The protein below binds the small molecule below.
Small molecule (SMILES): C[Si](C)(O[Si](C)(C)c1coc2ccc(C(=O)N3CCC(c4cccc(CN)c4)CC3)cc12)c1coc2ccc(C(=O)N3CCC(c4cccc(CN)c4)CC3)cc12

Sequence of chain 1.A:
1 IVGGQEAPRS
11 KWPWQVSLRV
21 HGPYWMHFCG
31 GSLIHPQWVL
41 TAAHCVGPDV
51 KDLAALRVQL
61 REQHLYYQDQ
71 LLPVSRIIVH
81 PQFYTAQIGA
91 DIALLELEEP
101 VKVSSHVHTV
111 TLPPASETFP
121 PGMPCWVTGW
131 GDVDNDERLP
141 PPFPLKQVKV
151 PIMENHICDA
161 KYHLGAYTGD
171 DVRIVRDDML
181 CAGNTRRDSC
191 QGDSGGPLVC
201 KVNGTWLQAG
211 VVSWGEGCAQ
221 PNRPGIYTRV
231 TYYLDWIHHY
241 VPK

Binding-site contacts:
Ligand atom C46 contacts residue SER189 of chain 1.A at 3.5 Å.
Ligand atom C32 contacts residue GLY215 of chain 1.A at 3.5 Å.
Ligand atom C26 contacts residue GLY215 of chain 1.B at 3.5 Å.
Ligand atom O1 contacts residue THR85 of chain 1.A at 3.4 Å.
Ligand atom O2 contacts residue GLY215 of chain 1.B at 3.2 Å (h-bond).
Ligand atom C29 contacts residue GLN87 of chain 1.A at 3.4 Å.
Ligand atom O3 contacts residue GLN87 of chain 1.A at 3.3 Å.
Ligand atom C47 contacts residue GLY215 of chain 1.A at 3.5 Å.
Ligand atom C43 contacts residue SER194 of chain 1.A at 3.5 Å.
Ligand atom N3 contacts residue SER189 of chain 1.A at 2.8 Å (h-bond).
Ligand atom O2 contacts residue GLY217 of chain 1.B at 3.1 Å (h-bond).
Ligand atom C35 contacts residue GLY215 of chain 1.A at 3.2 Å.
Ligand atom N3 contacts residue ASP188 of chain 1.A at 2.9 Å (salt-bridge).
Ligand atom C14 contacts residue GLY215 of chain 1.B at 3.2 Å.
Ligand atom O1 contacts residue GLN87 of chain 1.B at 3.2 Å.
Ligand atom N1 contacts residue SER189 of chain 1.B at 2.9 Å (h-bond).
Ligand atom C31 contacts residue GLY215 of chain 1.A at 3.0 Å.
Ligand atom O4 contacts residue GLU216 of chain 1.A at 3.5 Å.
Ligand atom N2 contacts residue GLY215 of chain 1.A at 3.5 Å (h-bond).
Ligand atom O3 contacts residue THR85 of chain 1.B at 3.5 Å.
Ligand atom C26 contacts residue GLY217 of chain 1.B at 3.5 Å.
Ligand atom O4 contacts residue GLY215 of chain 1.A at 3.3 Å (h-bond).
Ligand atom C39 contacts residue GLY215 of chain 1.A at 3.5 Å.
Ligand atom C25 contacts residue TRP214 of chain 1.B at 3.4 Å (hydrophobic).
Ligand atom C44 contacts residue SER189 of chain 1.A at 3.5 Å.
Ligand atom N1 contacts residue GLY217 of chain 1.B at 3.0 Å (h-bond).
Ligand atom N3 contacts residue GLY217 of chain 1.A at 3.0 Å (h-bond).
Ligand atom C22 contacts residue SER194 of chain 1.B at 3.5 Å.
Ligand atom N1 contacts residue ASP188 of chain 1.B at 3.0 Å (salt-bridge).
Ligand atom O2 contacts residue GLU216 of chain 1.B at 3.5 Å.
Ligand atom O4 contacts residue GLY217 of chain 1.A at 3.0 Å (h-bond).
Ligand atom C30 contacts residue GLN87 of chain 1.A at 3.5 Å.
Ligand atom C10 contacts residue GLY215 of chain 1.B at 3.3 Å.
Ligand atom C8 contacts residue GLN87 of chain 1.B at 3.4 Å.
Ligand atom C46 contacts residue TRP214 of chain 1.A at 3.3 Å (hydrophobic).
Ligand atom C16 contacts residue GLY215 of chain 1.B at 3.4 Å.
Ligand atom C25 contacts residue SER189 of chain 1.B at 3.5 Å.
Ligand atom C9 contacts residue GLN87 of chain 1.B at 3.5 Å.
Ligand atom N contacts residue GLY215 of chain 1.B at 3.4 Å (h-bond).
Ligand atom C7 contacts residue GLN87 of chain 1.B at 3.5 Å.

Sequence of chain 1.B:
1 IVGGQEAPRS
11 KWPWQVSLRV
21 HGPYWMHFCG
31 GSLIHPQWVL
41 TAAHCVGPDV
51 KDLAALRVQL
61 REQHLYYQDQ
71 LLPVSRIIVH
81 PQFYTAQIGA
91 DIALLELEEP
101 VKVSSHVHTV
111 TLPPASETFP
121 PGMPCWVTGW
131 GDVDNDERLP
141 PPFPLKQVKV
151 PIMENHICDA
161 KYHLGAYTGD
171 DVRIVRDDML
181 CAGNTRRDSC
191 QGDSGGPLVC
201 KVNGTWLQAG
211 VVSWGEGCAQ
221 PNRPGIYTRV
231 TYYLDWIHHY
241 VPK